Sequence of chain 5.B:
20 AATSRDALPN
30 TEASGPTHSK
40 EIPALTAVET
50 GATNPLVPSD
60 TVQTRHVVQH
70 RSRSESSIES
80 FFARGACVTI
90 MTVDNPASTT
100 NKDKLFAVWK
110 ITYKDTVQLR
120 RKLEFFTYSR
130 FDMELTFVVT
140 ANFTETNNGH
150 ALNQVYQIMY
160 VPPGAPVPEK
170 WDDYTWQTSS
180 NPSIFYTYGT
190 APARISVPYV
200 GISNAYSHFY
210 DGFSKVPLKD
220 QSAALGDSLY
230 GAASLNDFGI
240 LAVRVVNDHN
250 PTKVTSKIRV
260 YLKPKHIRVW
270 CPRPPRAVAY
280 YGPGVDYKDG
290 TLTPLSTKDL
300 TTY

The small molecule below binds the protein below.
Small molecule (SMILES): CCOC(=O)c1ccc(OCCCCC2CCN(c3ccc(C)nn3)CC2)cc1

Sequence of chain 5.D:
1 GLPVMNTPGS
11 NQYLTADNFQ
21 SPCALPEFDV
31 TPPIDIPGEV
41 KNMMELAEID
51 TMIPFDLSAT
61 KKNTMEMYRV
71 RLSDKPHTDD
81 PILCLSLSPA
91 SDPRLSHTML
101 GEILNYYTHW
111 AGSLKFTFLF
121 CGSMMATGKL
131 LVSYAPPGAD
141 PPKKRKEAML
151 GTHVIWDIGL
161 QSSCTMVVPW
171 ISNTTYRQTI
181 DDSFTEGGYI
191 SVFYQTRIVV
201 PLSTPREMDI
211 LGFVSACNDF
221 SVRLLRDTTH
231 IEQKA

Binding-site contacts:
Ligand atom C10 contacts residue MET132 of chain 5.B at 3.7 Å (hydrophobic).
Ligand atom C13 contacts residue PHE237 of chain 5.B at 3.7 Å (hydrophobic).
Ligand atom C8 contacts residue TYR159 of chain 5.B at 3.5 Å (hydrophobic).
Ligand atom C4 contacts residue ILE194 of chain 5.B at 3.8 Å (hydrophobic).
Ligand atom C5 contacts residue ILE194 of chain 5.B at 3.8 Å (hydrophobic).
Ligand atom C13 contacts residue MET132 of chain 5.B at 3.8 Å (hydrophobic).
Ligand atom C14 contacts residue MET132 of chain 5.B at 3.5 Å (hydrophobic).
Ligand atom C27 contacts residue ASP236 of chain 5.B at 3.6 Å.
Ligand atom C3 contacts residue PRO181 of chain 5.B at 3.7 Å (hydrophobic).
Ligand atom C21 contacts residue TYR112 of chain 5.B at 3.4 Å (hydrophobic).
Ligand atom C11 contacts residue LEU134 of chain 5.B at 3.8 Å (hydrophobic).
Ligand atom O25 contacts residue THR111 of chain 5.B at 3.4 Å (h-bond).
Ligand atom C20 contacts residue PHE237 of chain 5.B at 3.4 Å (hydrophobic).
Ligand atom C1 contacts residue ILE157 of chain 5.B at 3.4 Å (hydrophobic).
Ligand atom O24 contacts residue TYR112 of chain 5.B at 3.8 Å.
Ligand atom C3 contacts residue TYR159 of chain 5.B at 3.7 Å (hydrophobic).
Ligand atom C23 contacts residue TYR112 of chain 5.B at 3.3 Å (hydrophobic).
Ligand atom C3 contacts residue ALA24 of chain 5.D at 3.5 Å (hydrophobic).
Ligand atom C15 contacts residue MET132 of chain 5.B at 3.6 Å (hydrophobic).
Ligand atom O25 contacts residue TYR112 of chain 5.B at 3.4 Å.
Ligand atom C4 contacts residue ALA24 of chain 5.D at 3.5 Å (hydrophobic).
Ligand atom C4 contacts residue TYR159 of chain 5.B at 3.7 Å (hydrophobic).
Ligand atom C20 contacts residue TYR112 of chain 5.B at 3.4 Å (hydrophobic).
Ligand atom C7 contacts residue VAL196 of chain 5.B at 3.5 Å (hydrophobic).
Ligand atom C26 contacts residue THR111 of chain 5.B at 3.6 Å.
Ligand atom N3 contacts residue LEU240 of chain 5.B at 3.4 Å.
Ligand atom C18 contacts residue PHE237 of chain 5.B at 3.8 Å (hydrophobic).
Ligand atom C12 contacts residue VAL199 of chain 5.B at 3.7 Å (hydrophobic).
Ligand atom C14 contacts residue VAL199 of chain 5.B at 3.8 Å (hydrophobic).
Ligand atom N4 contacts residue LEU240 of chain 5.B at 3.3 Å.
Ligand atom C26 contacts residue LYS113 of chain 5.B at 3.7 Å.
Ligand atom C1 contacts residue ILE183 of chain 5.B at 3.5 Å (hydrophobic).
Ligand atom C5 contacts residue TYR159 of chain 5.B at 3.7 Å (hydrophobic).
Ligand atom N6 contacts residue VAL196 of chain 5.B at 3.8 Å.
Ligand atom O16 contacts residue MET132 of chain 5.B at 3.6 Å.
Ligand atom C21 contacts residue PHE237 of chain 5.B at 3.7 Å (hydrophobic).
Ligand atom C8 contacts residue VAL196 of chain 5.B at 3.7 Å (hydrophobic).
Ligand atom C19 contacts residue PHE237 of chain 5.B at 3.5 Å (hydrophobic).
Ligand atom C7 contacts residue TYR159 of chain 5.B at 3.7 Å (hydrophobic).
Ligand atom C23 contacts residue PHE237 of chain 5.B at 3.8 Å (hydrophobic).